Sequence of chain 1.D:
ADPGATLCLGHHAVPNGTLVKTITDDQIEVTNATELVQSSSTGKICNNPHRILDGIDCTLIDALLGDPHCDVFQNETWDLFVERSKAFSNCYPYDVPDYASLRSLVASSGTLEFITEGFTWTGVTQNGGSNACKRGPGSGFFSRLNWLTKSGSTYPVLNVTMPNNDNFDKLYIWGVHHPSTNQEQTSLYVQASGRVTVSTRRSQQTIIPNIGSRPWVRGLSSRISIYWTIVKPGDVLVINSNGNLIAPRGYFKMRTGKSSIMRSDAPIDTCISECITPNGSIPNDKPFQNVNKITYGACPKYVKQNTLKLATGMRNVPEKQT

This protein binds this small molecule.
Small molecule (SMILES): CC(=O)N[C@@H]1[C@@H](O)[C@H](O)[C@@H](CO)O[C@H]1O

Sequence of chain 1.E:
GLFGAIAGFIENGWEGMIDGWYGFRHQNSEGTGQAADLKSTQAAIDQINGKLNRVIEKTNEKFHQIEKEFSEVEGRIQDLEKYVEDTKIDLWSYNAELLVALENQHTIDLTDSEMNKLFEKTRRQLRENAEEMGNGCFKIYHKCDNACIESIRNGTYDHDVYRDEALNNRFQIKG

Binding-site contacts:
Ligand atom C6 contacts residue ILE18 of chain 1.E at 4.5 Å (hydrophobic).
Ligand atom O5 contacts residue ASN32 of chain 1.D at 2.4 Å (h-bond).
Ligand atom C7 contacts residue ASN32 of chain 1.D at 3.7 Å.
Ligand atom C3 contacts residue ASN32 of chain 1.D at 3.8 Å.
Ligand atom N2 contacts residue ASN32 of chain 1.D at 2.9 Å (h-bond).
Ligand atom O6 contacts residue VAL14 of chain 1.D at 4.2 Å.
Ligand atom C8 contacts residue ASN32 of chain 1.D at 3.9 Å.
Ligand atom C2 contacts residue ASN32 of chain 1.D at 2.5 Å.
Ligand atom O6 contacts residue ASN32 of chain 1.D at 4.2 Å.
Ligand atom C1 contacts residue ASN32 of chain 1.D at 1.4 Å.
Ligand atom C4 contacts residue ASN32 of chain 1.D at 4.2 Å.
Ligand atom C5 contacts residue ASN32 of chain 1.D at 3.7 Å.